Sequence of chain 1.I:
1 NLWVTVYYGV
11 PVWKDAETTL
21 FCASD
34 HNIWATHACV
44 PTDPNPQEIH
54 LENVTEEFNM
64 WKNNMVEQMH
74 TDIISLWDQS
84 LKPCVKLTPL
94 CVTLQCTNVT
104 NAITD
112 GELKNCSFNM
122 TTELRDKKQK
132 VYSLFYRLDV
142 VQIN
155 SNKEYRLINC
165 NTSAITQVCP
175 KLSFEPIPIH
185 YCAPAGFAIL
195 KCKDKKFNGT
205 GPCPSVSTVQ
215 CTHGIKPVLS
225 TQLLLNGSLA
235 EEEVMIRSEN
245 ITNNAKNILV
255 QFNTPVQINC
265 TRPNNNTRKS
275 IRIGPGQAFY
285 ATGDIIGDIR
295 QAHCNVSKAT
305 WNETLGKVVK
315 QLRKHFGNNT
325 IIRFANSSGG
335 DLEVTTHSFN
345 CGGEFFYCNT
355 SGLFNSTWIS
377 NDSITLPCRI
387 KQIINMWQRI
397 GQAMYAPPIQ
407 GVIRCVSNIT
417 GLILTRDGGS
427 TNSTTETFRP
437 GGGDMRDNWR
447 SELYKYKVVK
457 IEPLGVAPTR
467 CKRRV

This protein binds this small molecule.
Small molecule (SMILES): CC(=O)N[C@H]1[C@H](O[C@H]2[C@H](O)[C@@H](NC(C)=O)CO[C@@H]2CO)O[C@H](CO)[C@@H](O[C@@H]2O[C@H](CO)[C@@H](O)[C@H](O)[C@@H]2O)[C@@H]1O

Binding-site contacts:
Ligand atom C8 contacts residue NAG1 of chain 1.KA at 3.3 Å.
Ligand atom O5 contacts residue SER355 of chain 1.I at 2.9 Å (h-bond).
Ligand atom C2 contacts residue NAG2 of chain 1.KA at 4.1 Å.
Ligand atom C7 contacts residue NAG2 of chain 1.KA at 4.2 Å.
Ligand atom N2 contacts residue NAG1 of chain 1.KA at 3.0 Å (h-bond).
Ligand atom N2 contacts residue NAG2 of chain 1.KA at 3.8 Å.
Ligand atom N2 contacts residue ASN353 of chain 1.I at 3.0 Å (h-bond).
Ligand atom C4 contacts residue ASN353 of chain 1.I at 4.1 Å.
Ligand atom C3 contacts residue NAG2 of chain 1.KA at 3.8 Å.
Ligand atom C1 contacts residue ASN353 of chain 1.I at 1.4 Å.
Ligand atom O6 contacts residue BMA3 of chain 1.KA at 3.6 Å (h-bond).
Ligand atom O4 contacts residue NAG1 of chain 1.KA at 4.5 Å.
Ligand atom C6 contacts residue SER355 of chain 1.I at 3.4 Å.
Ligand atom C1 contacts residue SER355 of chain 1.I at 3.2 Å.
Ligand atom C3 contacts residue ASN353 of chain 1.I at 3.8 Å.
Ligand atom O5 contacts residue ASN353 of chain 1.I at 2.3 Å (h-bond).
Ligand atom O7 contacts residue ASN353 of chain 1.I at 3.7 Å.
Ligand atom C5 contacts residue SER355 of chain 1.I at 3.1 Å.
Ligand atom O6 contacts residue NAG2 of chain 1.KA at 4.0 Å.
Ligand atom C5 contacts residue ASN353 of chain 1.I at 3.6 Å.
Ligand atom C2 contacts residue ASN353 of chain 1.I at 2.5 Å.
Ligand atom C8 contacts residue NAG2 of chain 1.KA at 4.4 Å.
Ligand atom C7 contacts residue ASN353 of chain 1.I at 3.6 Å.
Ligand atom O3 contacts residue NAG2 of chain 1.KA at 2.9 Å (h-bond).
Ligand atom C3 contacts residue NAG1 of chain 1.KA at 4.3 Å.
Ligand atom C2 contacts residue NAG1 of chain 1.KA at 4.1 Å.
Ligand atom O7 contacts residue NAG1 of chain 1.KA at 4.0 Å.
Ligand atom C6 contacts residue BMA3 of chain 1.KA at 4.2 Å.
Ligand atom C7 contacts residue NAG1 of chain 1.KA at 3.6 Å.
Ligand atom C1 contacts residue NAG1 of chain 1.KA at 4.4 Å.